Binding-site contacts:
Ligand atom C8 contacts residue ALA276 of chain 1.A at 3.9 Å (hydrophobic).
Ligand atom C8 contacts residue THR275 of chain 1.A at 4.2 Å.
Ligand atom C4 contacts residue THR273 of chain 1.A at 4.4 Å.
Ligand atom C9 contacts residue ALA276 of chain 1.A at 4.2 Å (hydrophobic).
Ligand atom C8 contacts residue THR413 of chain 1.A at 4.3 Å.
Ligand atom C6 contacts residue TYR274 of chain 1.A at 4.3 Å (hydrophobic).
Ligand atom S contacts residue THR275 of chain 1.A at 4.3 Å.
Ligand atom S contacts residue TYR274 of chain 1.A at 3.8 Å.
Ligand atom C9 contacts residue THR275 of chain 1.A at 4.0 Å.
Ligand atom O1 contacts residue ILE272 of chain 1.A at 4.1 Å.
Ligand atom C2 contacts residue TYR274 of chain 1.A at 4.1 Å (hydrophobic).
Ligand atom C3 contacts residue TYR274 of chain 1.A at 3.4 Å (hydrophobic).
Ligand atom C4 contacts residue TYR274 of chain 1.A at 3.7 Å (hydrophobic).
Ligand atom O1 contacts residue THR273 of chain 1.A at 3.9 Å.
Ligand atom C9 contacts residue TYR274 of chain 1.A at 4.3 Å (hydrophobic).
Ligand atom C3 contacts residue THR273 of chain 1.A at 4.5 Å.
Ligand atom O1 contacts residue TYR274 of chain 1.A at 3.0 Å (h-bond).
Ligand atom C9 contacts residue THR413 of chain 1.A at 3.7 Å.

This protein binds this small molecule.
Small molecule (SMILES): CCN(CCC(=O)O)C(=O)c1cccs1

Sequence of chain 1.A:
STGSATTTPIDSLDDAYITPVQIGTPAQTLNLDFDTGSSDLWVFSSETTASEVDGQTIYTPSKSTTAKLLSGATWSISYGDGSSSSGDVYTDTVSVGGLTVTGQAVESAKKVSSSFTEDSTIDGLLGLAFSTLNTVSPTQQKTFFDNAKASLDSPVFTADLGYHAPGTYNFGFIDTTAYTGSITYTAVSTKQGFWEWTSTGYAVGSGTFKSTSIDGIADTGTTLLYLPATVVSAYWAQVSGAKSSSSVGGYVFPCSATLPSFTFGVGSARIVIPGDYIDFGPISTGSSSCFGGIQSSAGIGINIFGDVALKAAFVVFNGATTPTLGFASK